Binding-site contacts:
Ligand atom N2 contacts residue ASN93 of chain 52.E at 2.5 Å (h-bond).
Ligand atom O5 contacts residue ASN93 of chain 52.E at 2.3 Å (h-bond).
Ligand atom O5 contacts residue ASN93 of chain 52.E at 4.1 Å.
Ligand atom O4 contacts residue TRP111 of chain 52.E at 3.4 Å.
Ligand atom C8 contacts residue TRP111 of chain 52.E at 3.3 Å (hydrophobic).
Ligand atom C5 contacts residue TRP111 of chain 52.E at 3.7 Å (hydrophobic).
Ligand atom C8 contacts residue GLU91 of chain 52.E at 3.8 Å.
Ligand atom C1 contacts residue TRP111 of chain 52.E at 3.9 Å (hydrophobic).
Ligand atom C2 contacts residue ASN93 of chain 52.E at 1.8 Å.
Ligand atom C4 contacts residue ASN93 of chain 52.E at 3.6 Å.
Ligand atom C5 contacts residue ASN93 of chain 52.E at 3.5 Å.
Ligand atom O3 contacts residue TRP111 of chain 52.E at 4.3 Å.
Ligand atom C6 contacts residue ASN93 of chain 52.E at 3.1 Å.
Ligand atom C3 contacts residue TRP111 of chain 52.E at 3.7 Å (hydrophobic).
Ligand atom C7 contacts residue ASN93 of chain 52.E at 3.5 Å.
Ligand atom N2 contacts residue TRP111 of chain 52.E at 3.5 Å.
Ligand atom O5 contacts residue TRP111 of chain 52.E at 4.3 Å.
Ligand atom C5 contacts residue ASN93 of chain 52.E at 4.0 Å.
Ligand atom C2 contacts residue TRP111 of chain 52.E at 4.1 Å (hydrophobic).
Ligand atom C8 contacts residue GLY92 of chain 52.E at 3.6 Å.
Ligand atom C1 contacts residue ASN93 of chain 52.E at 1.4 Å.
Ligand atom O7 contacts residue ASN93 of chain 52.E at 3.9 Å.
Ligand atom O3 contacts residue ASN93 of chain 52.E at 4.0 Å.
Ligand atom C3 contacts residue ASN93 of chain 52.E at 3.1 Å.
Ligand atom C7 contacts residue TRP111 of chain 52.E at 3.8 Å (hydrophobic).
Ligand atom O7 contacts residue TRP111 of chain 52.E at 3.6 Å.
Ligand atom N2 contacts residue GLY92 of chain 52.E at 4.2 Å.
Ligand atom C7 contacts residue GLY92 of chain 52.E at 4.2 Å.
Ligand atom C6 contacts residue HIS42 of chain 52.E at 4.3 Å.
Ligand atom C4 contacts residue TRP111 of chain 52.E at 4.0 Å (hydrophobic).

The small molecule below binds the protein below.
Small molecule (SMILES): CC(=O)N[C@H]1[C@H](O[C@H]2[C@H](O)[C@@H](NC(C)=O)CO[C@@H]2CO[C@@H]2O[C@@H](C)[C@@H](O)[C@@H](O)[C@@H]2O)O[C@H](CO)[C@@H](O[C@@H]2O[C@H](CO)[C@@H](O)[C@H](O[C@H]3O[C@H](CO)[C@@H](O)[C@H](O)[C@@H]3O)[C@@H]2O)[C@@H]1O

Sequence of chain 52.E:
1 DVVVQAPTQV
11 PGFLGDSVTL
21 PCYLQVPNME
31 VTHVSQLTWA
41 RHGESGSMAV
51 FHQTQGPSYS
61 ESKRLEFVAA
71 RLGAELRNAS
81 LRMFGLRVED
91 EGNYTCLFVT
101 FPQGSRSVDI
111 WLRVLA